Binding-site contacts:
Ligand atom N2 contacts residue ARG55 of chain 28.B at 3.7 Å.
Ligand atom O2 contacts residue ARG55 of chain 28.B at 3.2 Å (salt-bridge).
Ligand atom N2 contacts residue ALA56 of chain 28.B at 3.3 Å (h-bond).
Ligand atom C1' contacts residue ARG55 of chain 28.B at 3.4 Å.
Ligand atom N2 contacts residue THR17 of chain 26.B at 3.8 Å.
Ligand atom O4' contacts residue TRP21 of chain 26.B at 3.6 Å.
Ligand atom N1 contacts residue TYR58 of chain 28.B at 3.6 Å.
Ligand atom C6 contacts residue TRP21 of chain 26.B at 3.3 Å (hydrophobic).
Ligand atom O3' contacts residue ARG55 of chain 28.B at 3.6 Å.
Ligand atom OP2 contacts residue MET15 of chain 26.B at 3.5 Å.
Ligand atom OP2 contacts residue THR17 of chain 26.B at 3.2 Å.
Ligand atom C5' contacts residue ARG202 of chain 28.A at 3.0 Å.
Ligand atom C4 contacts residue TRP21 of chain 26.B at 3.7 Å (hydrophobic).
Ligand atom C2 contacts residue ALA56 of chain 28.B at 3.7 Å (hydrophobic).
Ligand atom C2' contacts residue ARG55 of chain 28.B at 3.6 Å.
Ligand atom P contacts residue TYR19 of chain 30.B at 3.7 Å.
Ligand atom OP1 contacts residue TYR19 of chain 30.B at 3.1 Å (h-bond).
Ligand atom C5 contacts residue TRP21 of chain 26.B at 3.4 Å (hydrophobic).
Ligand atom O4' contacts residue CYS203 of chain 28.A at 3.5 Å (h-bond).
Ligand atom O4 contacts residue ARG68 of chain 28.B at 3.7 Å.
Ligand atom C6 contacts residue TYR58 of chain 28.B at 3.5 Å (hydrophobic).
Ligand atom O4 contacts residue TRP21 of chain 26.B at 3.6 Å.
Ligand atom OP1 contacts residue LYS18 of chain 30.B at 3.3 Å (salt-bridge).
Ligand atom O4 contacts residue ASN205 of chain 28.A at 3.4 Å (h-bond).
Ligand atom C1' contacts residue TRP21 of chain 26.B at 3.7 Å (hydrophobic).
Ligand atom C2 contacts residue TRP21 of chain 26.B at 3.8 Å (hydrophobic).
Ligand atom N1 contacts residue TRP21 of chain 26.B at 3.5 Å.
Ligand atom N3 contacts residue ASN205 of chain 28.A at 3.7 Å.
Ligand atom C4 contacts residue ARG68 of chain 28.B at 3.7 Å.
Ligand atom O3' contacts residue TYR19 of chain 30.B at 3.0 Å (h-bond).
Ligand atom N3 contacts residue ARG55 of chain 28.B at 3.5 Å (salt-bridge).
Ligand atom N3 contacts residue TRP21 of chain 26.B at 3.8 Å.
Ligand atom OP2 contacts residue ARG202 of chain 28.A at 2.5 Å (salt-bridge).
Ligand atom N1 contacts residue ALA56 of chain 28.B at 3.2 Å (h-bond).
Ligand atom O6 contacts residue TYR58 of chain 28.B at 3.0 Å (h-bond).
Ligand atom O2 contacts residue TYR58 of chain 28.B at 3.8 Å.
Ligand atom O2' contacts residue TYR19 of chain 30.B at 3.4 Å.
Ligand atom O2' contacts residue ARG55 of chain 28.B at 2.7 Å (salt-bridge).
Ligand atom P contacts residue ARG202 of chain 28.A at 3.8 Å.
Ligand atom O2' contacts residue THR17 of chain 26.B at 3.3 Å (h-bond).

Sequence of chain 28.A:
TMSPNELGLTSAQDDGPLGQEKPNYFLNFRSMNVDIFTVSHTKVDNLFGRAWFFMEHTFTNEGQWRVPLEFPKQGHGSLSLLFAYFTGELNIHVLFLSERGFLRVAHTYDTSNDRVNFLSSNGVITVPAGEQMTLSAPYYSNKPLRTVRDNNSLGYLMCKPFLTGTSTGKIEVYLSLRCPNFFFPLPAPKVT

Sequence of chain 28.B:
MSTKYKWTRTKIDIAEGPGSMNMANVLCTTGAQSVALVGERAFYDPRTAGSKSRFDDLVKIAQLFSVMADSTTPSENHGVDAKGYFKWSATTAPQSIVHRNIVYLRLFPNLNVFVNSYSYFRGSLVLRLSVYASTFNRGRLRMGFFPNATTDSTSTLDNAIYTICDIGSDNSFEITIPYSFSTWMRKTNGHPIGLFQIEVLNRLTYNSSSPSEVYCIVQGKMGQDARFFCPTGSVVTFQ

A small-molecule ligand and the protein it binds are described below.
Small molecule (SMILES): Nc1nc(=O)c2ncn([C@@H]3O[C@H](CO)[C@@H](O[P](=O)(O)OC[C@H]4O[C@@H](n5ccc(=O)[nH]c5=O)[C@H](O)[C@@H]4O[P](=O)(O)OC[C@H]4O[C@@H](n5ccc(=O)[nH]c5=O)[C@H](O)[C@@H]4O[P](=O)(O)OC[C@H]4O[C@@H](n5ccc(=O)[nH]c5=O)[C@H](O)[C@@H]4O[P](=O)(O)OC[C@H]4O[C@@H](n5ccc(=O)[nH]c5=O)[C@H](O)[C@@H]4O[P](=O)(O)OC[C@H]4O[C@@H](n5ccc(=O)[nH]c5=O)[C@H](O)[C@@H]4O)[C@H]3O)c2[nH]1

Sequence of chain 30.B:
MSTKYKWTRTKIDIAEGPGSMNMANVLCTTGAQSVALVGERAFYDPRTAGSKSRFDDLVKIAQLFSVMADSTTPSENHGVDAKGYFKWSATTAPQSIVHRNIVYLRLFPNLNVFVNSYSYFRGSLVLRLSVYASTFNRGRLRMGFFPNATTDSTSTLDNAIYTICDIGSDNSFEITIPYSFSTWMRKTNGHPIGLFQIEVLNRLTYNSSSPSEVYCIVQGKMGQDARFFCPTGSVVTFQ

Sequence of chain 26.B:
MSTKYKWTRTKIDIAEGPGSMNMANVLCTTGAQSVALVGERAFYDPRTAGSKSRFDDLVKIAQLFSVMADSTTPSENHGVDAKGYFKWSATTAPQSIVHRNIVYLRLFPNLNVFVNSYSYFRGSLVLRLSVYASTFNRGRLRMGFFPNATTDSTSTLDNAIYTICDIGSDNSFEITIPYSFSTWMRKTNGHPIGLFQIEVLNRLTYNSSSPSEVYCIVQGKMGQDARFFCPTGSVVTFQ